The small molecule below binds the protein below.
Small molecule (SMILES): CC(=O)N[C@@H]1[C@@H](O)[C@H](O)[C@@H](CO)O[C@H]1O

Binding-site contacts:
Ligand atom C3 contacts residue GLN564 of chain 1.B at 4.4 Å.
Ligand atom C2 contacts residue ASN315 of chain 1.B at 2.5 Å.
Ligand atom C4 contacts residue GLN564 of chain 1.B at 3.6 Å.
Ligand atom O3 contacts residue GLN564 of chain 1.B at 4.4 Å.
Ligand atom C2 contacts residue GLN564 of chain 1.B at 4.0 Å.
Ligand atom O7 contacts residue GLN564 of chain 1.B at 3.5 Å (h-bond).
Ligand atom N2 contacts residue ASN315 of chain 1.B at 2.9 Å (h-bond).
Ligand atom C1 contacts residue ASN315 of chain 1.B at 1.4 Å.
Ligand atom O7 contacts residue ASN315 of chain 1.B at 3.8 Å.
Ligand atom C1 contacts residue GLN564 of chain 1.B at 3.9 Å.
Ligand atom O4 contacts residue GLN564 of chain 1.B at 4.4 Å.
Ligand atom O5 contacts residue ASN315 of chain 1.B at 2.4 Å (h-bond).
Ligand atom C7 contacts residue GLN564 of chain 1.B at 4.2 Å.
Ligand atom N2 contacts residue GLN564 of chain 1.B at 4.4 Å.
Ligand atom C6 contacts residue GLN564 of chain 1.B at 4.2 Å.
Ligand atom C7 contacts residue ASN315 of chain 1.B at 3.5 Å.
Ligand atom C4 contacts residue ASN315 of chain 1.B at 4.2 Å.
Ligand atom C5 contacts residue GLN564 of chain 1.B at 4.2 Å.
Ligand atom C5 contacts residue ASN315 of chain 1.B at 3.7 Å.
Ligand atom C6 contacts residue ASN315 of chain 1.B at 4.4 Å.
Ligand atom O5 contacts residue GLN564 of chain 1.B at 4.2 Å.
Ligand atom O6 contacts residue ASN315 of chain 1.B at 3.7 Å.
Ligand atom C3 contacts residue ASN315 of chain 1.B at 3.8 Å.

Sequence of chain 1.B:
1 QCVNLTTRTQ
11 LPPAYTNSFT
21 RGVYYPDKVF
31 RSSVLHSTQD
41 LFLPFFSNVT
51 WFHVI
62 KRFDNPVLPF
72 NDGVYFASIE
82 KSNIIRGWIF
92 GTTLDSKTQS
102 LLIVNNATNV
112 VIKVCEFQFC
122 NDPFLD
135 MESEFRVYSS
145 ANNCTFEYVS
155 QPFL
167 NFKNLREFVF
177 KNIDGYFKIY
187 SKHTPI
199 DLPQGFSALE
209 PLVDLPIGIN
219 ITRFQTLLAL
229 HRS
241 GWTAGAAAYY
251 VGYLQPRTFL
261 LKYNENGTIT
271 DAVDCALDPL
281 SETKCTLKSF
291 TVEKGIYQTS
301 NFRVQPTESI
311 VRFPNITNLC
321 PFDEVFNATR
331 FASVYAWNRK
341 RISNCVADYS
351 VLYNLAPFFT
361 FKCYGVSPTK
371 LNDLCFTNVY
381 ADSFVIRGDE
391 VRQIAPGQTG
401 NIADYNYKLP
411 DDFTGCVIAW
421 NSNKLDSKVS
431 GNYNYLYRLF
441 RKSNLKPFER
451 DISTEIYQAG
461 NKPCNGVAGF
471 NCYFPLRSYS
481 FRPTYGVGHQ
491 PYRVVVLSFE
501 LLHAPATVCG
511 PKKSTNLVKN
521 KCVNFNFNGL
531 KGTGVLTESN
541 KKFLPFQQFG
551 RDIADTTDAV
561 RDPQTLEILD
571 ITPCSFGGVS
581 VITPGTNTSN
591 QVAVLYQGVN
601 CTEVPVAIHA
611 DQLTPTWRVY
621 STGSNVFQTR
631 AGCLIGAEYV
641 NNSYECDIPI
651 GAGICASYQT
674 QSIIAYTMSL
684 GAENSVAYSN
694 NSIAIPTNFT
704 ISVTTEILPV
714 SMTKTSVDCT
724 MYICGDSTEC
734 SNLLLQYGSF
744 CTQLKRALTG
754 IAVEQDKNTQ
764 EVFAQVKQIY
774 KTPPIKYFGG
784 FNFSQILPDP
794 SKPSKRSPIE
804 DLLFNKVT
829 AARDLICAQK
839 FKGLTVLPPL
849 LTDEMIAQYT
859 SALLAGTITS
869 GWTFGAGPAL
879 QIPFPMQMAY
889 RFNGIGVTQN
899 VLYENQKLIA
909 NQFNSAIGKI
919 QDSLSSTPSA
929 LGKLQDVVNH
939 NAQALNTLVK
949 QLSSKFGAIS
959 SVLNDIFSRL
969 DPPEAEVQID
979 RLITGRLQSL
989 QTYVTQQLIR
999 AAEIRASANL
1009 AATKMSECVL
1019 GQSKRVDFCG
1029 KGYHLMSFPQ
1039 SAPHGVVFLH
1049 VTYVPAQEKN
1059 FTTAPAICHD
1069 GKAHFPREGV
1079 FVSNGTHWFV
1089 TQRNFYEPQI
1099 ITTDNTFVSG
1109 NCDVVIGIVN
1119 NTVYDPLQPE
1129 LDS